Binding-site contacts:
Ligand atom O5 contacts residue ASN11 of chain 1.G at 2.2 Å (h-bond).
Ligand atom O7 contacts residue ASN11 of chain 1.G at 4.2 Å.
Ligand atom C1 contacts residue ASN11 of chain 1.G at 1.4 Å.
Ligand atom O6 contacts residue ASN11 of chain 1.G at 4.3 Å.
Ligand atom C3 contacts residue ASN11 of chain 1.G at 3.9 Å.
Ligand atom C7 contacts residue ASN11 of chain 1.G at 3.9 Å.
Ligand atom C5 contacts residue ASN11 of chain 1.G at 3.5 Å.
Ligand atom C8 contacts residue ASN11 of chain 1.G at 4.5 Å.
Ligand atom N2 contacts residue ASN11 of chain 1.G at 3.2 Å (h-bond).
Ligand atom C2 contacts residue ASN11 of chain 1.G at 2.7 Å.
Ligand atom C4 contacts residue ASN11 of chain 1.G at 4.2 Å.
Ligand atom C6 contacts residue ASN11 of chain 1.G at 4.5 Å.

This protein binds this small molecule.
Small molecule (SMILES): CC(=O)N[C@@H]1[C@@H](O)[C@H](O)[C@@H](CO)O[C@H]1O

Sequence of chain 1.G:
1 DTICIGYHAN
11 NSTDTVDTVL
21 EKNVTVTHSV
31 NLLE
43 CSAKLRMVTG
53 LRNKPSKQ